Binding-site contacts:
Ligand atom C6 contacts residue ASN1121 of chain 1.C at 4.1 Å.
Ligand atom O5 contacts residue ASN1121 of chain 1.C at 2.5 Å (h-bond).
Ligand atom C5 contacts residue ASN1121 of chain 1.C at 3.4 Å.
Ligand atom C2 contacts residue ASN1121 of chain 1.C at 2.4 Å.
Ligand atom C7 contacts residue ASN1121 of chain 1.C at 4.5 Å.
Ligand atom C4 contacts residue ASN1121 of chain 1.C at 3.2 Å.
Ligand atom N2 contacts residue ASN1121 of chain 1.C at 3.8 Å.
Ligand atom C3 contacts residue ASN1121 of chain 1.C at 3.0 Å.
Ligand atom C1 contacts residue ASN1121 of chain 1.C at 1.4 Å.
Ligand atom O3 contacts residue ASN1121 of chain 1.C at 3.1 Å (h-bond).
Ligand atom O7 contacts residue ASN1121 of chain 1.C at 4.2 Å.

A protein and the small-molecule ligand that binds it are described below.
Small molecule (SMILES): CC(=O)N[C@H]1[C@H](O[C@H]2[C@H](O)[C@@H](NC(C)=O)CO[C@@H]2CO)O[C@H](CO)[C@@H](O)[C@@H]1O

Sequence of chain 1.C:
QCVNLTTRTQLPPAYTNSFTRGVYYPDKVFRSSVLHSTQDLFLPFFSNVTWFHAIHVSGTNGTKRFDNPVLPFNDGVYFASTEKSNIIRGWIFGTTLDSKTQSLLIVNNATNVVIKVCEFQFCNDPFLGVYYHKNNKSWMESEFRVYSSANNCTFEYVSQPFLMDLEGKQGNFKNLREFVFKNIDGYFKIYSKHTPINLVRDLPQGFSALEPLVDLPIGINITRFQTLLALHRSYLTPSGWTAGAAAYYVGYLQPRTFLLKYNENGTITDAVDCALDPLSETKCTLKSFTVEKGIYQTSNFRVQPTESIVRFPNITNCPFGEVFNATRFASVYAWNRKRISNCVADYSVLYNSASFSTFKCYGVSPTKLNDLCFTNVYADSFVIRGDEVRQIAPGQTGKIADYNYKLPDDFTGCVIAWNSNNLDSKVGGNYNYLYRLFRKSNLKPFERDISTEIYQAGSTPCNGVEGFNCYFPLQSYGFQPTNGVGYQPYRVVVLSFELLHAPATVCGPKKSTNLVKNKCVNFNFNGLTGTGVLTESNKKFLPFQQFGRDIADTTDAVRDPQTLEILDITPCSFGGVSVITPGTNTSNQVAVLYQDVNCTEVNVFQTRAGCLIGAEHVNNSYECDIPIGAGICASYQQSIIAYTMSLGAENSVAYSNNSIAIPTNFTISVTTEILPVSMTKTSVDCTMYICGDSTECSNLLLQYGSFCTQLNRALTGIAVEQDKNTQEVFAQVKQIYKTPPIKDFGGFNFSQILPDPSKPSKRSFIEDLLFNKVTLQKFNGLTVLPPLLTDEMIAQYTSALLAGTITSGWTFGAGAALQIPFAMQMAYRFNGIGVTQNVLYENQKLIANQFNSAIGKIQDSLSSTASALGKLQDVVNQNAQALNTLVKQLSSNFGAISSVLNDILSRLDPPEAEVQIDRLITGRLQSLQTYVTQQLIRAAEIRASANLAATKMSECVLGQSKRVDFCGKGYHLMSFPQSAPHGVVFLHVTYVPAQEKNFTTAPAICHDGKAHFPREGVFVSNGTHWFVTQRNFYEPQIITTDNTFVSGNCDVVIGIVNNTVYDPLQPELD